A protein and the small-molecule ligand that binds it are described below.
Small molecule (SMILES): CCC(CC)[C@H](NC(C)=O)[C@@H]1[C@H](O)[C@@H](C(=O)O)C[C@H]1NC(=N)N

Binding-site contacts:
Ligand atom C5 contacts residue TYR340 of chain 4.B at 3.4 Å (hydrophobic).
Ligand atom C6 contacts residue TYR340 of chain 4.B at 2.8 Å (hydrophobic).
Ligand atom C1 contacts residue GLU48 of chain 4.B at 3.6 Å.
Ligand atom N27 contacts residue TRP108 of chain 4.B at 2.8 Å (h-bond).
Ligand atom C26 contacts residue TRP108 of chain 4.B at 3.8 Å (hydrophobic).
Ligand atom C5 contacts residue ASP80 of chain 4.B at 3.6 Å.
Ligand atom N30 contacts residue ASP80 of chain 4.B at 3.1 Å (salt-bridge).
Ligand atom O14 contacts residue ARG81 of chain 4.B at 2.8 Å (salt-bridge).
Ligand atom C3 contacts residue TYR340 of chain 4.B at 3.4 Å (hydrophobic).
Ligand atom C39 contacts residue ALA176 of chain 4.B at 3.6 Å (hydrophobic).
Ligand atom N30 contacts residue TRP108 of chain 4.B at 3.9 Å.
Ligand atom C1 contacts residue TYR340 of chain 4.B at 3.1 Å (hydrophobic).
Ligand atom C37 contacts residue GLU206 of chain 4.B at 2.6 Å.
Ligand atom C2 contacts residue TYR340 of chain 4.B at 3.7 Å (hydrophobic).
Ligand atom O7 contacts residue ARG305 of chain 4.B at 3.0 Å (salt-bridge).
Ligand atom N30 contacts residue ARG85 of chain 4.B at 3.2 Å (salt-bridge).
Ligand atom C36 contacts residue ALA176 of chain 4.B at 3.8 Å (hydrophobic).
Ligand atom O8 contacts residue TYR340 of chain 4.B at 3.1 Å (h-bond).
Ligand atom C1 contacts residue ASP80 of chain 4.B at 3.2 Å.
Ligand atom C38 contacts residue GLU206 of chain 4.B at 2.5 Å.
Ligand atom O7 contacts residue ARG223 of chain 4.B at 3.0 Å (salt-bridge).
Ligand atom C2 contacts residue ASP80 of chain 4.B at 3.3 Å.
Ligand atom O8 contacts residue ARG47 of chain 4.B at 2.8 Å (salt-bridge).
Ligand atom O14 contacts residue ASP80 of chain 4.B at 3.5 Å.
Ligand atom C38 contacts residue GLU207 of chain 4.B at 3.5 Å.
Ligand atom N27 contacts residue LEU63 of chain 4.B at 3.9 Å.
Ligand atom C15 contacts residue ARG154 of chain 4.B at 3.7 Å.
Ligand atom O9 contacts residue ASP80 of chain 4.B at 3.0 Å (salt-bridge).
Ligand atom C26 contacts residue GLU48 of chain 4.B at 3.7 Å.
Ligand atom C3 contacts residue GLU207 of chain 4.B at 3.8 Å.
Ligand atom C24 contacts residue GLU206 of chain 4.B at 3.8 Å.
Ligand atom O7 contacts residue TYR340 of chain 4.B at 3.0 Å (h-bond).
Ligand atom O8 contacts residue ARG305 of chain 4.B at 2.8 Å (salt-bridge).
Ligand atom C38 contacts residue ARG154 of chain 4.B at 3.5 Å.
Ligand atom N30 contacts residue GLU48 of chain 4.B at 3.7 Å.
Ligand atom N27 contacts residue GLU157 of chain 4.B at 3.0 Å (salt-bridge).
Ligand atom C1 contacts residue ARG47 of chain 4.B at 3.6 Å.
Ligand atom C6 contacts residue ARG305 of chain 4.B at 3.6 Å.
Ligand atom C4 contacts residue TYR340 of chain 4.B at 3.5 Å (hydrophobic).
Ligand atom N25 contacts residue GLU48 of chain 4.B at 3.7 Å.

Sequence of chain 4.B:
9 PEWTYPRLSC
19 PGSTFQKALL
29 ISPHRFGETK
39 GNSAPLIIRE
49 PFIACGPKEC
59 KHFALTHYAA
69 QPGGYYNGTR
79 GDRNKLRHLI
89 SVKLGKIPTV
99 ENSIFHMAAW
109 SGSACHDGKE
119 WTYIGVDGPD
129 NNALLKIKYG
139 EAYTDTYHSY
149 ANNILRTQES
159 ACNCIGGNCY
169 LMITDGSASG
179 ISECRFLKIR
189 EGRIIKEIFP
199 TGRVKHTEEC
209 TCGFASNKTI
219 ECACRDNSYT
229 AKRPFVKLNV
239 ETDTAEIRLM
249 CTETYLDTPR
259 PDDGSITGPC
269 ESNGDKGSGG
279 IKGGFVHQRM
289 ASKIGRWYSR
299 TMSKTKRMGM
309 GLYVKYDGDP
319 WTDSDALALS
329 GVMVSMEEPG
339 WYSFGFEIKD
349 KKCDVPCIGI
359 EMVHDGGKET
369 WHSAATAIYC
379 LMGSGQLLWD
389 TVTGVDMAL